A small-molecule ligand and the protein it binds are described below.
Small molecule (SMILES): Nc1ncnc2c1ncn2[C@@H]1O[C@H](CO[P](=O)(O)O[C@H]2[C@@H](O)[C@H](n3cnc4c(N)ncnc43)O[C@@H]2CO[P](=O)(O)O[C@H]2[C@@H](O)[C@H](n3cnc4c(N)ncnc43)O[C@@H]2COP(=O)(O)O)[C@@H](O)[C@H]1O

Binding-site contacts:
Ligand atom C2 contacts residue U2 of chain 39.C at 3.2 Å.
Ligand atom C6 contacts residue U1 of chain 39.C at 3.6 Å.
Ligand atom N3 contacts residue U3 of chain 39.C at 4.2 Å.
Ligand atom C4 contacts residue U2 of chain 39.C at 4.3 Å.
Ligand atom C2 contacts residue U1 of chain 39.C at 3.5 Å.
Ligand atom N3 contacts residue U2 of chain 39.C at 3.7 Å.
Ligand atom N1 contacts residue U3 of chain 39.C at 2.7 Å (h-bond).
Ligand atom N1 contacts residue U1 of chain 39.C at 2.8 Å (h-bond).
Ligand atom N6 contacts residue U2 of chain 39.C at 4.2 Å.
Ligand atom N1 contacts residue U2 of chain 39.C at 3.5 Å (h-bond).
Ligand atom C2 contacts residue U3 of chain 39.C at 3.0 Å.
Ligand atom C6 contacts residue U3 of chain 39.C at 3.3 Å.
Ligand atom N6 contacts residue U1 of chain 39.C at 2.8 Å (h-bond).
Ligand atom N6 contacts residue U3 of chain 39.C at 3.0 Å (h-bond).
Ligand atom C6 contacts residue U2 of chain 39.C at 4.1 Å.